This small molecule binds to this protein.
Small molecule (SMILES): CC(=O)N[C@@H]1[C@@H](O)[C@H](O)[C@@H](CO)O[C@H]1O

Binding-site contacts:
Ligand atom N2 contacts residue ASN64 of chain 1.A at 2.9 Å (h-bond).
Ligand atom C4 contacts residue ASN64 of chain 1.A at 4.2 Å.
Ligand atom C1 contacts residue ASN64 of chain 1.A at 1.4 Å.
Ligand atom C2 contacts residue GLU129 of chain 1.A at 4.0 Å.
Ligand atom C8 contacts residue GLU129 of chain 1.A at 3.6 Å.
Ligand atom C5 contacts residue THR66 of chain 1.A at 3.7 Å.
Ligand atom O5 contacts residue THR66 of chain 1.A at 3.6 Å.
Ligand atom C1 contacts residue THR66 of chain 1.A at 3.8 Å.
Ligand atom C1 contacts residue GLU129 of chain 1.A at 4.0 Å.
Ligand atom O6 contacts residue THR67 of chain 1.A at 3.6 Å.
Ligand atom C7 contacts residue GLU129 of chain 1.A at 3.8 Å.
Ligand atom C7 contacts residue ASN64 of chain 1.A at 3.5 Å.
Ligand atom C5 contacts residue ASN64 of chain 1.A at 3.7 Å.
Ligand atom C2 contacts residue ASN64 of chain 1.A at 2.4 Å.
Ligand atom O5 contacts residue ASN64 of chain 1.A at 2.4 Å (h-bond).
Ligand atom C3 contacts residue ASN64 of chain 1.A at 3.8 Å.
Ligand atom C6 contacts residue THR67 of chain 1.A at 4.2 Å.
Ligand atom N2 contacts residue GLU129 of chain 1.A at 3.1 Å (salt-bridge).
Ligand atom C6 contacts residue THR66 of chain 1.A at 3.6 Å.
Ligand atom O7 contacts residue ASN64 of chain 1.A at 3.8 Å.

Sequence of chain 1.A:
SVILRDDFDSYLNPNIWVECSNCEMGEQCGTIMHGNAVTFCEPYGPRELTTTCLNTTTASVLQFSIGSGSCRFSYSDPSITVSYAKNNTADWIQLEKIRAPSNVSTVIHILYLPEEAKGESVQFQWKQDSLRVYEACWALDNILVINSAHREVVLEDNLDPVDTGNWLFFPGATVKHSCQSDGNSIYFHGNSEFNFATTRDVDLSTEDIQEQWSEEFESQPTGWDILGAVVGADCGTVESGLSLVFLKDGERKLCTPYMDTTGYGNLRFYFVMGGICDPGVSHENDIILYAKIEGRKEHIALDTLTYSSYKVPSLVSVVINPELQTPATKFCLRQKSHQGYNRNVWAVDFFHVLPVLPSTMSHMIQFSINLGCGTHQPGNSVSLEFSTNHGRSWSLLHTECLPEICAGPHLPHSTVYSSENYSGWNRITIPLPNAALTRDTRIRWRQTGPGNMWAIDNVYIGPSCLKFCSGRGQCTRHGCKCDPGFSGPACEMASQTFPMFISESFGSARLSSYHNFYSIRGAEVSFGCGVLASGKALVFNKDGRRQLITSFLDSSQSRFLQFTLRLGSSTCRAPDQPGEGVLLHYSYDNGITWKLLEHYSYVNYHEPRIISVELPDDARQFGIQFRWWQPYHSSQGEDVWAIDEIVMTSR